Binding-site contacts:
Ligand atom C16 contacts residue TYR184 of chain 1.A at 3.8 Å (hydrophobic).
Ligand atom F6 contacts residue PHE298 of chain 1.A at 3.2 Å.
Ligand atom O3 contacts residue LEU87 of chain 1.A at 3.5 Å.
Ligand atom F1 contacts residue PHE298 of chain 1.A at 3.6 Å.
Ligand atom F1 contacts residue LEU118 of chain 1.A at 3.7 Å.
Ligand atom F6 contacts residue LEU289 of chain 1.A at 3.6 Å.
Ligand atom F4 contacts residue MET121 of chain 1.A at 3.5 Å.
Ligand atom C15 contacts residue VAL89 of chain 1.A at 3.8 Å (hydrophobic).
Ligand atom N1 contacts residue LEU84 of chain 1.A at 3.1 Å (h-bond).
Ligand atom F3 contacts residue LEU289 of chain 1.A at 3.1 Å.
Ligand atom F5 contacts residue LEU118 of chain 1.A at 3.7 Å.
Ligand atom C10 contacts residue ILE114 of chain 1.A at 3.6 Å (hydrophobic).
Ligand atom C8 contacts residue LEU87 of chain 1.A at 3.2 Å (hydrophobic).
Ligand atom C9 contacts residue LEU87 of chain 1.A at 3.8 Å (hydrophobic).
Ligand atom F6 contacts residue MET303 of chain 1.A at 3.3 Å.
Ligand atom C6 contacts residue MET121 of chain 1.A at 3.8 Å (hydrophobic).
Ligand atom O contacts residue LEU117 of chain 1.A at 3.5 Å.
Ligand atom S contacts residue LEU118 of chain 1.A at 4.0 Å.
Ligand atom C6 contacts residue VAL89 of chain 1.A at 3.8 Å (hydrophobic).
Ligand atom C13 contacts residue ILE114 of chain 1.A at 3.8 Å (hydrophobic).
Ligand atom C22 contacts residue PHE298 of chain 1.A at 3.8 Å (hydrophobic).
Ligand atom F contacts residue TRP177 of chain 1.A at 3.7 Å.
Ligand atom C10 contacts residue LEU84 of chain 1.A at 3.4 Å (hydrophobic).
Ligand atom F4 contacts residue SER125 of chain 1.A at 2.9 Å.
Ligand atom F3 contacts residue PHE298 of chain 1.A at 3.8 Å.
Ligand atom F2 contacts residue HIS285 of chain 1.A at 3.4 Å.
Ligand atom F5 contacts residue MET121 of chain 1.A at 3.4 Å.
Ligand atom N1 contacts residue LEU87 of chain 1.A at 3.3 Å (h-bond).
Ligand atom F1 contacts residue ILE292 of chain 1.A at 3.9 Å.
Ligand atom C12 contacts residue PRO105 of chain 1.A at 3.8 Å (hydrophobic).
Ligand atom O4 contacts residue HIS285 of chain 1.A at 2.5 Å (h-bond).
Ligand atom O2 contacts residue LEU87 of chain 1.A at 3.3 Å.
Ligand atom S contacts residue MET121 of chain 1.A at 3.9 Å.
Ligand atom C3 contacts residue MET121 of chain 1.A at 3.8 Å (hydrophobic).
Ligand atom S1 contacts residue LEU87 of chain 1.A at 3.8 Å.
Ligand atom F3 contacts residue HIS285 of chain 1.A at 3.3 Å.
Ligand atom C21 contacts residue HIS285 of chain 1.A at 3.6 Å.
Ligand atom F5 contacts residue PHE298 of chain 1.A at 3.2 Å.
Ligand atom O3 contacts residue VAL89 of chain 1.A at 3.5 Å.
Ligand atom C20 contacts residue HIS285 of chain 1.A at 3.6 Å.

Sequence of chain 1.A:
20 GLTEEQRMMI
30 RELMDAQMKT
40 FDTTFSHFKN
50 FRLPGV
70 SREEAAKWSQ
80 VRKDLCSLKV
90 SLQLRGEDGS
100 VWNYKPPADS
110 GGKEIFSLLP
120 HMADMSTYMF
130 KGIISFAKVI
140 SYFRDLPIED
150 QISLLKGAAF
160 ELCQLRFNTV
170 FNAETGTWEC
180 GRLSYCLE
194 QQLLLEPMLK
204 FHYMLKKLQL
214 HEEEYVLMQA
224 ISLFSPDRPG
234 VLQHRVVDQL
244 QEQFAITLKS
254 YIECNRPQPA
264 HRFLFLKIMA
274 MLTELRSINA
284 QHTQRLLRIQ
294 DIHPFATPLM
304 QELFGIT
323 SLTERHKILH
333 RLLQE

The small molecule below binds the protein below.
Small molecule (SMILES): CC(C)(O)CNC(=O)C[C@H]1CN(S(=O)(=O)c2ccc(F)cc2)c2ccc(C(O)(C(F)(F)F)C(F)(F)F)cc2S1